Sequence of chain 2.A:
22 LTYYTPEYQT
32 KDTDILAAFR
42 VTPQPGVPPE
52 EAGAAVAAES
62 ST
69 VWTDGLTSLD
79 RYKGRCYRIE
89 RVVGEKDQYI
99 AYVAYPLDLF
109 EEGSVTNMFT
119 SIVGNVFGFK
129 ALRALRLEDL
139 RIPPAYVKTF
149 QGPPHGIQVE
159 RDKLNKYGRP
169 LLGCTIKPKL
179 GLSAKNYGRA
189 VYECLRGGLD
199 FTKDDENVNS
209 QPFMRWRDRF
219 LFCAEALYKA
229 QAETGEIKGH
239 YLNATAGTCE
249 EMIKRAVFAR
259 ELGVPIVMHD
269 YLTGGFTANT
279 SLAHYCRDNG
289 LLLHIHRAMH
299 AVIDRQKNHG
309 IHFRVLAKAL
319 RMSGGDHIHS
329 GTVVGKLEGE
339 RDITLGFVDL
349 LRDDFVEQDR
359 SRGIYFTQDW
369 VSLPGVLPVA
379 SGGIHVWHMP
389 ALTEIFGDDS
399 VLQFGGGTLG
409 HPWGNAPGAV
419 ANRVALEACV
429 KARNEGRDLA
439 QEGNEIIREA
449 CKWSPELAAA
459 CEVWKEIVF

Sequence of chain 8.A:
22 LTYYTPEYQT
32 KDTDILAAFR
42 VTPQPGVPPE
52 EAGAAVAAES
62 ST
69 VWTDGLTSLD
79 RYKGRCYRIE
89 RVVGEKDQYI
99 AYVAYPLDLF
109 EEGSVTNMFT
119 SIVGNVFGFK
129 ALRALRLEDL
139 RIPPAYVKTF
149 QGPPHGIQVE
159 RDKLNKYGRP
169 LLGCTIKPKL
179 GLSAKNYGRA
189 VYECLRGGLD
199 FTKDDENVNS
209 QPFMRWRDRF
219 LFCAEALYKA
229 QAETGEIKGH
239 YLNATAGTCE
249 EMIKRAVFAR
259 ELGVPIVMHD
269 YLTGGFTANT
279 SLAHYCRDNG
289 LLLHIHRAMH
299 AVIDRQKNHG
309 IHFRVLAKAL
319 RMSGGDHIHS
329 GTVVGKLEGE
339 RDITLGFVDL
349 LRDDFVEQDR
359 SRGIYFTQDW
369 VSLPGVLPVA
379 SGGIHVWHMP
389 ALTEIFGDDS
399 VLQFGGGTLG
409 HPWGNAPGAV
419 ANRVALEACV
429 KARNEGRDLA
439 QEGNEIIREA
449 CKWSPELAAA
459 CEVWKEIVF

Binding-site contacts:
Ligand atom C5 contacts residue LYS175 of chain 2.A at 3.3 Å.
Ligand atom P2 contacts residue GLY380 of chain 2.A at 3.9 Å.
Ligand atom O2P contacts residue HIS298 of chain 2.A at 3.2 Å (h-bond).
Ligand atom O5P contacts residue GLY403 of chain 2.A at 2.6 Å (h-bond).
Ligand atom P1 contacts residue ARG295 of chain 2.A at 3.7 Å.
Ligand atom O5P contacts residue GLY404 of chain 2.A at 3.2 Å (h-bond).
Ligand atom O1P contacts residue ASN123 of chain 8.A at 3.4 Å (h-bond).
Ligand atom O3 contacts residue GLY380 of chain 2.A at 3.2 Å.
Ligand atom C contacts residue HIS327 of chain 2.A at 3.4 Å.
Ligand atom O2 contacts residue ASN123 of chain 8.A at 3.7 Å.
Ligand atom O4 contacts residue LYS175 of chain 2.A at 3.4 Å (salt-bridge).
Ligand atom O7 contacts residue HIS294 of chain 2.A at 2.7 Å (h-bond).
Ligand atom O1P contacts residue HIS294 of chain 2.A at 3.7 Å.
Ligand atom O3P contacts residue HIS327 of chain 2.A at 3.8 Å.
Ligand atom O5 contacts residue LYS175 of chain 2.A at 3.8 Å.
Ligand atom O7 contacts residue LYS201 of chain 2.A at 3.4 Å (salt-bridge).
Ligand atom O1P contacts residue ARG295 of chain 2.A at 3.5 Å.
Ligand atom O6 contacts residue HIS327 of chain 2.A at 3.4 Å.
Ligand atom O6P contacts residue GLY381 of chain 2.A at 2.8 Å (h-bond).
Ligand atom O4P contacts residue LYS175 of chain 2.A at 3.4 Å (salt-bridge).
Ligand atom O1 contacts residue ASN123 of chain 8.A at 3.6 Å (h-bond).
Ligand atom O1P contacts residue HIS298 of chain 2.A at 3.4 Å (h-bond).
Ligand atom O3P contacts residue SER379 of chain 2.A at 3.8 Å.
Ligand atom P2 contacts residue GLY403 of chain 2.A at 3.8 Å.
Ligand atom C4 contacts residue LYS175 of chain 2.A at 3.5 Å.
Ligand atom C contacts residue SER379 of chain 2.A at 3.6 Å.
Ligand atom O6 contacts residue SER379 of chain 2.A at 3.2 Å.
Ligand atom C contacts residue LYS201 of chain 2.A at 3.7 Å.
Ligand atom O7 contacts residue HIS327 of chain 2.A at 2.8 Å.
Ligand atom O4P contacts residue GLY403 of chain 2.A at 3.3 Å.
Ligand atom P2 contacts residue GLY404 of chain 2.A at 3.5 Å.
Ligand atom O6 contacts residue LYS201 of chain 2.A at 3.4 Å (salt-bridge).
Ligand atom O2 contacts residue GLU204 of chain 2.A at 3.8 Å.
Ligand atom O6P contacts residue GLY380 of chain 2.A at 3.6 Å.
Ligand atom O3P contacts residue ARG295 of chain 2.A at 2.8 Å (salt-bridge).
Ligand atom C1 contacts residue SER379 of chain 2.A at 3.1 Å.
Ligand atom C contacts residue HIS294 of chain 2.A at 3.9 Å.
Ligand atom O5P contacts residue PHE402 of chain 2.A at 3.7 Å.
Ligand atom O5 contacts residue GLY380 of chain 2.A at 3.2 Å.
Ligand atom O4P contacts residue GLY404 of chain 2.A at 2.6 Å (h-bond).

The small molecule below binds the protein below.
Small molecule (SMILES): O=C(O)[C@@](O)(COP(=O)(O)O)[C@H](O)[C@H](O)COP(=O)(O)O